A small-molecule ligand and the protein it binds are described below.
Small molecule (SMILES): CC(=O)N[C@H]1[C@H](O[C@H]2[C@H](O)[C@@H](NC(C)=O)CO[C@@H]2CO)O[C@H](CO)[C@@H](O)[C@@H]1O

Sequence of chain 1.A:
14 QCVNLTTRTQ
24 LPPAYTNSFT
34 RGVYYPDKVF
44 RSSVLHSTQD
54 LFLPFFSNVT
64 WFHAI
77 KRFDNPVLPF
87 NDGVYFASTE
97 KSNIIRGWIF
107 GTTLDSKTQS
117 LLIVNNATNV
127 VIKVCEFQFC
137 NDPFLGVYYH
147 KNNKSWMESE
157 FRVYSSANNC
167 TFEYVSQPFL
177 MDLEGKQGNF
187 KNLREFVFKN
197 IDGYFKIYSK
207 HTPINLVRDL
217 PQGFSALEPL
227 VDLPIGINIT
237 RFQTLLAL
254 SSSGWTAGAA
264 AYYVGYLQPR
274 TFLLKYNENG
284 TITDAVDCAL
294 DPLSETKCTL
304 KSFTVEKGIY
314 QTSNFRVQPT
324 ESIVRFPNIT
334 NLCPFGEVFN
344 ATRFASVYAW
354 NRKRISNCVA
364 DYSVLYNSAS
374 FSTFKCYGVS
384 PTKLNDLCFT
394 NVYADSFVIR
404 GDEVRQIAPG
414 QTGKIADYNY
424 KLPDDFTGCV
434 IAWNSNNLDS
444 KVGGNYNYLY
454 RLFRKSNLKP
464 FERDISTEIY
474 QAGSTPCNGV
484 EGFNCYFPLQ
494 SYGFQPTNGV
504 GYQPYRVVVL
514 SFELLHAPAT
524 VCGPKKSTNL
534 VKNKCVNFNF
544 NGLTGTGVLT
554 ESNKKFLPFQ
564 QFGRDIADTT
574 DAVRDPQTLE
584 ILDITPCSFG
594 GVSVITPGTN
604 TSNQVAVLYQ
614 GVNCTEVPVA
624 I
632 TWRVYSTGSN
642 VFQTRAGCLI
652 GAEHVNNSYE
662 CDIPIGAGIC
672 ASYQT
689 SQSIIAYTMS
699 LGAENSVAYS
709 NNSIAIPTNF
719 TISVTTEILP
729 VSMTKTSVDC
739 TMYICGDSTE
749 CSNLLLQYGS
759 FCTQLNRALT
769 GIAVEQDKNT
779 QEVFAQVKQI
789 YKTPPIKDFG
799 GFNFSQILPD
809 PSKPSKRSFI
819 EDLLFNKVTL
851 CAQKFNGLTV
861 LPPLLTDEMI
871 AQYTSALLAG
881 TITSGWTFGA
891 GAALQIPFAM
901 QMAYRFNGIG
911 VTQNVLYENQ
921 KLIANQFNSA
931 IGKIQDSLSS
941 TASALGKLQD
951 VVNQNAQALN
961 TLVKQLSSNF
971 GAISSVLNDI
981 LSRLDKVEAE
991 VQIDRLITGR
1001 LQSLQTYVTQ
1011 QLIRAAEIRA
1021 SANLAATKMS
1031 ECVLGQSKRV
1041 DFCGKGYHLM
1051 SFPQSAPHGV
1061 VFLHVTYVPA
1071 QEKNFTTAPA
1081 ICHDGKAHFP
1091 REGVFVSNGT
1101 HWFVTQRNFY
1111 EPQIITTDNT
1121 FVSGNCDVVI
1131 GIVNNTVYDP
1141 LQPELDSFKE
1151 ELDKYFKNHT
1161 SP

Binding-site contacts:
Ligand atom C8 contacts residue ASN165 of chain 1.A at 3.9 Å.
Ligand atom N2 contacts residue ASN165 of chain 1.A at 3.1 Å (h-bond).
Ligand atom C1 contacts residue ASN165 of chain 1.A at 1.8 Å.
Ligand atom C5 contacts residue ASN165 of chain 1.A at 3.7 Å.
Ligand atom C7 contacts residue ASN165 of chain 1.A at 3.2 Å.
Ligand atom C4 contacts residue ASN165 of chain 1.A at 4.4 Å.
Ligand atom C3 contacts residue ASN165 of chain 1.A at 3.8 Å.
Ligand atom C1 contacts residue GLU132 of chain 1.A at 4.2 Å.
Ligand atom O5 contacts residue ASN165 of chain 1.A at 2.9 Å (h-bond).
Ligand atom O7 contacts residue ASN165 of chain 1.A at 3.4 Å (h-bond).
Ligand atom C2 contacts residue ASN165 of chain 1.A at 3.0 Å.
Ligand atom O5 contacts residue ASN164 of chain 1.A at 2.3 Å (h-bond).
Ligand atom O6 contacts residue ASN164 of chain 1.A at 3.8 Å.
Ligand atom C6 contacts residue ASN164 of chain 1.A at 3.3 Å.
Ligand atom C1 contacts residue ASN164 of chain 1.A at 3.0 Å.
Ligand atom C2 contacts residue ASN164 of chain 1.A at 4.5 Å.
Ligand atom C5 contacts residue ASN164 of chain 1.A at 3.1 Å.